Binding-site contacts:
Ligand atom C6 contacts residue HIS31 of chain 1.J at 3.8 Å.
Ligand atom O2 contacts residue TYR33 of chain 1.I at 3.3 Å (h-bond).
Ligand atom C7 contacts residue ASN238 of chain 1.E at 3.6 Å.
Ligand atom C4 contacts residue ASN238 of chain 1.E at 4.2 Å.
Ligand atom O6 contacts residue HIS31 of chain 1.J at 3.5 Å (h-bond).
Ligand atom O3 contacts residue LYS52 of chain 1.I at 4.0 Å.
Ligand atom O6 contacts residue THR240 of chain 1.E at 2.9 Å (h-bond).
Ligand atom C1 contacts residue THR240 of chain 1.E at 3.2 Å.
Ligand atom O3 contacts residue TYR33 of chain 1.I at 2.8 Å (h-bond).
Ligand atom C2 contacts residue TYR33 of chain 1.I at 4.0 Å (hydrophobic).
Ligand atom C2 contacts residue ASN238 of chain 1.E at 2.5 Å.
Ligand atom C3 contacts residue TYR33 of chain 1.I at 3.6 Å (hydrophobic).
Ligand atom C5 contacts residue THR240 of chain 1.E at 3.1 Å.
Ligand atom C5 contacts residue ASN238 of chain 1.E at 3.7 Å.
Ligand atom C6 contacts residue ASN241 of chain 1.E at 4.4 Å.
Ligand atom C1 contacts residue ASN241 of chain 1.E at 4.2 Å.
Ligand atom C4 contacts residue TYR33 of chain 1.I at 3.5 Å (hydrophobic).
Ligand atom O5 contacts residue ASN238 of chain 1.E at 2.3 Å (h-bond).
Ligand atom C6 contacts residue THR240 of chain 1.E at 3.6 Å.
Ligand atom O7 contacts residue ASN238 of chain 1.E at 3.8 Å.
Ligand atom O4 contacts residue TYR33 of chain 1.I at 3.8 Å.
Ligand atom O5 contacts residue THR240 of chain 1.E at 2.9 Å (h-bond).
Ligand atom O5 contacts residue ASN241 of chain 1.E at 3.5 Å.
Ligand atom C3 contacts residue ASN238 of chain 1.E at 3.8 Å.
Ligand atom O6 contacts residue ASN241 of chain 1.E at 3.3 Å (h-bond).
Ligand atom N2 contacts residue ASN238 of chain 1.E at 3.0 Å (h-bond).
Ligand atom C1 contacts residue ASN238 of chain 1.E at 1.4 Å.

Sequence of chain 1.E:
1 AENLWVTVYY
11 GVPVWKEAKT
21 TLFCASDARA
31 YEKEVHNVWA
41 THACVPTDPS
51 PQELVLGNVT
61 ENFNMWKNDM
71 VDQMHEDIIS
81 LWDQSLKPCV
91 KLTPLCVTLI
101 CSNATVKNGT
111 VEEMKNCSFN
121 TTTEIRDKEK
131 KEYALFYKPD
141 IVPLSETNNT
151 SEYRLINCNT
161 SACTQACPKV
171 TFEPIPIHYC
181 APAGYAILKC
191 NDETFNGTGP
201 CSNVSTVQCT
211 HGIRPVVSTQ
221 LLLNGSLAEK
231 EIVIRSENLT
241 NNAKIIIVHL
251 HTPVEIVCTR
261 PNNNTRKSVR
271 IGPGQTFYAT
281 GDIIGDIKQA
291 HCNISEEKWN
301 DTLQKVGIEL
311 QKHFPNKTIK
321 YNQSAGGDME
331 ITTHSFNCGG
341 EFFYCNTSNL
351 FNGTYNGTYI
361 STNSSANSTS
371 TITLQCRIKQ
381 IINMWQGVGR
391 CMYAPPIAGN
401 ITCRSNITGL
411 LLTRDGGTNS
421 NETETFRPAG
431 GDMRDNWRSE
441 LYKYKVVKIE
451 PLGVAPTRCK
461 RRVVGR

Sequence of chain 1.J:
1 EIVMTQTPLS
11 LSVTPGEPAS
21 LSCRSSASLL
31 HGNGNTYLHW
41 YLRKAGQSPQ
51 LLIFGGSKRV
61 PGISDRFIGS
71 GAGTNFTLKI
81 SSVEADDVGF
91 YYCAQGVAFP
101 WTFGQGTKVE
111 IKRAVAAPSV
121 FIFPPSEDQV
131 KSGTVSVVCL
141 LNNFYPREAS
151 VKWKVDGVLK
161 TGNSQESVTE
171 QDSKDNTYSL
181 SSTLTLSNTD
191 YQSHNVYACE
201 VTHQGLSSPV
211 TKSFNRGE

The protein below binds the small molecule below.
Small molecule (SMILES): CC(=O)N[C@H]1[C@H](O[C@H]2[C@H](O)[C@@H](NC(C)=O)CO[C@@H]2CO)O[C@H](CO)[C@@H](O[C@@H]2O[C@H](CO[C@H]3O[C@H](CO)[C@@H](O)[C@H](O)[C@@H]3O)[C@@H](O)[C@H](O[C@H]3O[C@H](CO)[C@@H](O)[C@H](O)[C@@H]3O)[C@@H]2O)[C@@H]1O

Sequence of chain 1.I:
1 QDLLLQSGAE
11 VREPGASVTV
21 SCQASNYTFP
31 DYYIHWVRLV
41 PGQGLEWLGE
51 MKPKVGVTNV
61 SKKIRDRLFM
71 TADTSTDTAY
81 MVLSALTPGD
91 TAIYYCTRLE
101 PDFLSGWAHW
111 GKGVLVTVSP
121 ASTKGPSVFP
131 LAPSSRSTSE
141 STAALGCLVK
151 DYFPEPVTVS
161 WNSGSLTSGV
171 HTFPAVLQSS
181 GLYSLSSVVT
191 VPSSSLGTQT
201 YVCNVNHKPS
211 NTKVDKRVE